The small molecule below binds the protein below.
Small molecule (SMILES): O=P(O)(O)OC[C@H]1O[C@](O)(COP(=O)(O)O)[C@@H](O)[C@@H]1O

Sequence of chain 1.A:
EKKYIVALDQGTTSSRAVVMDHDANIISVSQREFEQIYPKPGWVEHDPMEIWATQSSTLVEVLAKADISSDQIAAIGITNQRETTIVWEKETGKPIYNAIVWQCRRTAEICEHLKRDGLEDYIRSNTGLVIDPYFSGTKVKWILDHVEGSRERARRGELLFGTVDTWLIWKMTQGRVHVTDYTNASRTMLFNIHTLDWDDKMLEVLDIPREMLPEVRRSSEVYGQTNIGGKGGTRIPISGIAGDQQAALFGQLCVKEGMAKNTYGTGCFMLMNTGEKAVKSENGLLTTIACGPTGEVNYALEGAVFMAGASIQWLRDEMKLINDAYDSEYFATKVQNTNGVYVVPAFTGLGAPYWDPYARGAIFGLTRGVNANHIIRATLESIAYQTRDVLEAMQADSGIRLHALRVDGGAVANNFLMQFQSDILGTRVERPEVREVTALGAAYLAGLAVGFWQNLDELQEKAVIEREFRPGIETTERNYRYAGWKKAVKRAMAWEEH

Binding-site contacts:
Ligand atom O5 contacts residue ARG236 of chain 1.A at 3.5 Å (salt-bridge).
Ligand atom C6 contacts residue ARG236 of chain 1.A at 4.3 Å.
Ligand atom P1 contacts residue ARG236 of chain 1.A at 3.5 Å.
Ligand atom O6 contacts residue GLY234 of chain 1.A at 3.5 Å.
Ligand atom O6P contacts residue GLY233 of chain 1.A at 3.5 Å.
Ligand atom O1 contacts residue ARG236 of chain 1.A at 3.0 Å (salt-bridge).
Ligand atom O6P contacts residue ARG236 of chain 1.A at 2.7 Å (salt-bridge).
Ligand atom P2 contacts residue GLY234 of chain 1.A at 3.1 Å.
Ligand atom O4P contacts residue GLY233 of chain 1.A at 3.3 Å.
Ligand atom O1P contacts residue ARG236 of chain 1.A at 3.0 Å (salt-bridge).
Ligand atom C4 contacts residue ARG236 of chain 1.A at 4.4 Å.
Ligand atom O6P contacts residue THR235 of chain 1.A at 3.8 Å.
Ligand atom C5 contacts residue ARG236 of chain 1.A at 3.4 Å.
Ligand atom O3P contacts residue ARG236 of chain 1.A at 3.8 Å.
Ligand atom O6 contacts residue ARG236 of chain 1.A at 3.9 Å.
Ligand atom P2 contacts residue ARG236 of chain 1.A at 3.7 Å.
Ligand atom O4P contacts residue GLY234 of chain 1.A at 2.9 Å (h-bond).
Ligand atom C3 contacts residue ARG236 of chain 1.A at 4.4 Å.
Ligand atom O6P contacts residue ASN228 of chain 1.A at 4.5 Å.
Ligand atom P2 contacts residue GLY233 of chain 1.A at 4.2 Å.
Ligand atom C1 contacts residue ARG236 of chain 1.A at 3.7 Å.
Ligand atom O6P contacts residue GLY234 of chain 1.A at 2.4 Å (h-bond).
Ligand atom C2 contacts residue ARG236 of chain 1.A at 4.0 Å.
Ligand atom O5P contacts residue ARG236 of chain 1.A at 4.3 Å.